Sequence of chain 1.C:
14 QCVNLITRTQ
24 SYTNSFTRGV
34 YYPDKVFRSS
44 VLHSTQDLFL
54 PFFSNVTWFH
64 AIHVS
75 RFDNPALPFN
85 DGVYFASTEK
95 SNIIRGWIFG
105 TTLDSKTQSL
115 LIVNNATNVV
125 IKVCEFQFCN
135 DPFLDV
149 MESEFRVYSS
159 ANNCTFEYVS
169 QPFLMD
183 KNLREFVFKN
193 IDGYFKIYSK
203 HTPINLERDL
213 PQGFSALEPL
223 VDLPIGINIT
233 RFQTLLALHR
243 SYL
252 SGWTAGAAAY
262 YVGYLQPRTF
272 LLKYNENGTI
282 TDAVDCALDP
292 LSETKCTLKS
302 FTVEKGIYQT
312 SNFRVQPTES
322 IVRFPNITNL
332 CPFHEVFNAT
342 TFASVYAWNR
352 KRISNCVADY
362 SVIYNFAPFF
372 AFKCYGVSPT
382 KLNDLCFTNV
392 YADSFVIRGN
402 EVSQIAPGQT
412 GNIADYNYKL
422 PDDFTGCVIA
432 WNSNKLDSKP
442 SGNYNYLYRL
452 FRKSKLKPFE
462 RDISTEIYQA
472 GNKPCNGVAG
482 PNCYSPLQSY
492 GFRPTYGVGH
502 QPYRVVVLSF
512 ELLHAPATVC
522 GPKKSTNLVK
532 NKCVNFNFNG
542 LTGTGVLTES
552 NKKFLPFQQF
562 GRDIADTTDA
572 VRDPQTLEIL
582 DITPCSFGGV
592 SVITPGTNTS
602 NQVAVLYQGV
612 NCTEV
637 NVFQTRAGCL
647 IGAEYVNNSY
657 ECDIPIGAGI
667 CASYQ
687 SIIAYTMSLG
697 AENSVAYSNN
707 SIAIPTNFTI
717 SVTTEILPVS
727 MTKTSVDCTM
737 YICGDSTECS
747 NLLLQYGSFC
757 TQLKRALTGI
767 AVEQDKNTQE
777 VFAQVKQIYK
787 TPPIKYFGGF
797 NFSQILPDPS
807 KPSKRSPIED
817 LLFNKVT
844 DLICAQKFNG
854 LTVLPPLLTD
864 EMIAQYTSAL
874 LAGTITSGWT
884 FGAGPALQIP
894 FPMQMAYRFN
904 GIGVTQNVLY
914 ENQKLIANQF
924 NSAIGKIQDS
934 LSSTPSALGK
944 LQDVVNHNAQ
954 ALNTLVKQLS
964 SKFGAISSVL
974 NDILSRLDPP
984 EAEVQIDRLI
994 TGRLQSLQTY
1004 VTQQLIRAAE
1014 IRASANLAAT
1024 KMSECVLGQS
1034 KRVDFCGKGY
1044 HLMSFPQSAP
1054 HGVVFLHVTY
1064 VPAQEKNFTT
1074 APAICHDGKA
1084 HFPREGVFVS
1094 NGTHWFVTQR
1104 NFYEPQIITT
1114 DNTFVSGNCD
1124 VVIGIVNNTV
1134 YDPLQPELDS

The small molecule below binds the protein below.
Small molecule (SMILES): CC(=O)N[C@H]1[C@H](O[C@H]2[C@H](O)[C@@H](NC(C)=O)CO[C@@H]2CO)O[C@H](CO)[C@@H](O)[C@@H]1O

Binding-site contacts:
Ligand atom O5 contacts residue GLN800 of chain 1.C at 4.5 Å.
Ligand atom C1 contacts residue ASN797 of chain 1.C at 1.4 Å.
Ligand atom O6 contacts residue ASN797 of chain 1.C at 4.4 Å.
Ligand atom C3 contacts residue ASN797 of chain 1.C at 3.8 Å.
Ligand atom C6 contacts residue GLN800 of chain 1.C at 3.3 Å.
Ligand atom C5 contacts residue ASN797 of chain 1.C at 3.6 Å.
Ligand atom C4 contacts residue ASN797 of chain 1.C at 4.2 Å.
Ligand atom C1 contacts residue SER799 of chain 1.C at 3.7 Å.
Ligand atom O5 contacts residue SER799 of chain 1.C at 3.3 Å (h-bond).
Ligand atom O6 contacts residue SER799 of chain 1.C at 3.8 Å.
Ligand atom O7 contacts residue ASN797 of chain 1.C at 3.9 Å.
Ligand atom C7 contacts residue ASN797 of chain 1.C at 3.6 Å.
Ligand atom O5 contacts residue ASN797 of chain 1.C at 2.3 Å (h-bond).
Ligand atom C8 contacts residue GLN800 of chain 1.C at 4.3 Å.
Ligand atom C6 contacts residue SER799 of chain 1.C at 3.6 Å.
Ligand atom O6 contacts residue GLN800 of chain 1.C at 3.3 Å (h-bond).
Ligand atom C5 contacts residue SER799 of chain 1.C at 3.4 Å.
Ligand atom N2 contacts residue ASN797 of chain 1.C at 2.9 Å (h-bond).
Ligand atom C2 contacts residue ASN797 of chain 1.C at 2.5 Å.
Ligand atom C5 contacts residue GLN800 of chain 1.C at 4.1 Å.